Sequence of chain 1.D:
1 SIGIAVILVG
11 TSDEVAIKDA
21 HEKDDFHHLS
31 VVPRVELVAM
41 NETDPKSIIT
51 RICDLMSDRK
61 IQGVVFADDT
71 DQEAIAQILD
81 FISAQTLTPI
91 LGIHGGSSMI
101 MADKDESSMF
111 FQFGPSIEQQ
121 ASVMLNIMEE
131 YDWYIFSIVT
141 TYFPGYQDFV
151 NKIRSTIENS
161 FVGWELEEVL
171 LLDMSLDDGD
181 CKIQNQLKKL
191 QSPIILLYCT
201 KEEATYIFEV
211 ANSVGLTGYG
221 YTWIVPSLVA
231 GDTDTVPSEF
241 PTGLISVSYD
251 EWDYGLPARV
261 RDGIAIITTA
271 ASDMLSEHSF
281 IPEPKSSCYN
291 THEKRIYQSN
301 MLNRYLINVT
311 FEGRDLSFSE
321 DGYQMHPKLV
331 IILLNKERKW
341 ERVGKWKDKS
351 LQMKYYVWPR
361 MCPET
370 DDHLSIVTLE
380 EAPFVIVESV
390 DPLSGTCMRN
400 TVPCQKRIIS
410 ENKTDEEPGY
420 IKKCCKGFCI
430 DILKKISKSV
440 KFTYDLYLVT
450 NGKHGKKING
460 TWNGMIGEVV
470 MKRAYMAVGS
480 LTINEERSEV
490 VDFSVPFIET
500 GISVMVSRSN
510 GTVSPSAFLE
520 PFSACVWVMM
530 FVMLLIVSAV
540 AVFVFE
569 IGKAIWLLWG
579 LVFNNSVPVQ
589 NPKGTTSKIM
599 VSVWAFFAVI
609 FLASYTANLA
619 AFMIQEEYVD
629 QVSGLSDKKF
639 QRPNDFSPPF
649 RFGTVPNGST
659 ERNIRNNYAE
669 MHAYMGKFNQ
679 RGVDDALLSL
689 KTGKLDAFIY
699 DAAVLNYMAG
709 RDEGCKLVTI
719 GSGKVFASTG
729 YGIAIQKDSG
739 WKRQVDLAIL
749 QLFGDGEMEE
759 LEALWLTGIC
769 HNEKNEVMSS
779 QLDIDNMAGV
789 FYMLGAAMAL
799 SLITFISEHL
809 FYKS

A small-molecule ligand and the protein it binds are described below.
Small molecule (SMILES): CC(=O)N[C@@H]1[C@@H](O)[C@H](O)[C@@H](CO)O[C@H]1O

Binding-site contacts:
Ligand atom C1 contacts residue ASN308 of chain 1.D at 1.4 Å.
Ligand atom C2 contacts residue ASN308 of chain 1.D at 2.6 Å.
Ligand atom O7 contacts residue ARG304 of chain 1.D at 4.4 Å.
Ligand atom C4 contacts residue ASN308 of chain 1.D at 4.3 Å.
Ligand atom C5 contacts residue ASN308 of chain 1.D at 3.7 Å.
Ligand atom C7 contacts residue ASN308 of chain 1.D at 3.9 Å.
Ligand atom C3 contacts residue ASN308 of chain 1.D at 3.8 Å.
Ligand atom O7 contacts residue ASN308 of chain 1.D at 4.1 Å.
Ligand atom O5 contacts residue ASN308 of chain 1.D at 2.5 Å (h-bond).
Ligand atom O7 contacts residue ILE307 of chain 1.D at 4.3 Å.
Ligand atom N2 contacts residue ASN308 of chain 1.D at 2.9 Å (h-bond).